Sequence of chain 1.B:
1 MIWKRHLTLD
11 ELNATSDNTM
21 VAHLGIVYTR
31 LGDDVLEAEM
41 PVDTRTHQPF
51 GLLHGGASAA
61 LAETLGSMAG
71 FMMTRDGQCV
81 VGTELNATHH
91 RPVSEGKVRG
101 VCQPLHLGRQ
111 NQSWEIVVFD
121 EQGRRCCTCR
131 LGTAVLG

Binding-site contacts:
Ligand atom O9P contacts residue PRO92 of chain 1.B at 3.3 Å.
Ligand atom C4B contacts residue SER67 of chain 1.C at 3.6 Å.
Ligand atom C7B contacts residue HIS54 of chain 1.B at 3.5 Å.
Ligand atom C7P contacts residue PRO92 of chain 1.B at 3.6 Å (hydrophobic).
Ligand atom CB contacts residue GLY82 of chain 1.C at 3.3 Å.
Ligand atom C3P contacts residue GLY55 of chain 1.B at 3.6 Å.
Ligand atom C7P contacts residue HIS89 of chain 1.B at 3.3 Å.
Ligand atom O1B contacts residue HIS54 of chain 1.B at 3.5 Å.
Ligand atom N8P contacts residue HIS89 of chain 1.B at 2.8 Å (h-bond).
Ligand atom S1P contacts residue VAL81 of chain 1.C at 3.7 Å.
Ligand atom C3B contacts residue SER67 of chain 1.C at 3.3 Å.
Ligand atom S1P contacts residue GLY82 of chain 1.C at 3.5 Å (h-bond).
Ligand atom CB contacts residue GLU63 of chain 1.C at 3.6 Å.
Ligand atom C1D contacts residue PRO92 of chain 1.B at 3.4 Å (hydrophobic).
Ligand atom C2B contacts residue SER67 of chain 1.C at 3.4 Å.
Ligand atom O1B contacts residue GLY55 of chain 1.B at 2.8 Å (h-bond).
Ligand atom N8P contacts residue ARG91 of chain 1.B at 3.5 Å (salt-bridge).
Ligand atom C5P contacts residue GLY82 of chain 1.C at 3.6 Å.
Ligand atom C3B contacts residue GLN48 of chain 1.B at 3.5 Å.
Ligand atom C7B contacts residue GLN48 of chain 1.B at 3.5 Å.
Ligand atom N8P contacts residue HIS90 of chain 1.B at 3.3 Å (h-bond).
Ligand atom C5B contacts residue MET68 of chain 1.C at 3.4 Å (hydrophobic).
Ligand atom S1P contacts residue GLN48 of chain 1.B at 3.5 Å (h-bond).
Ligand atom N4P contacts residue GLY82 of chain 1.C at 2.9 Å (h-bond).
Ligand atom C6B contacts residue PRO49 of chain 1.B at 3.6 Å (hydrophobic).
Ligand atom O1B contacts residue GLU63 of chain 1.C at 3.6 Å.
Ligand atom O4D contacts residue PRO92 of chain 1.B at 3.3 Å.
Ligand atom C5B contacts residue PRO49 of chain 1.B at 3.4 Å (hydrophobic).
Ligand atom C7P contacts residue ARG91 of chain 1.B at 3.5 Å.
Ligand atom OAP contacts residue HIS90 of chain 1.B at 2.8 Å (h-bond).
Ligand atom C4B contacts residue PHE50 of chain 1.B at 3.6 Å (hydrophobic).
Ligand atom C2B contacts residue GLN48 of chain 1.B at 3.5 Å.
Ligand atom O5P contacts residue PRO92 of chain 1.B at 3.5 Å.
Ligand atom C9P contacts residue HIS90 of chain 1.B at 3.6 Å.
Ligand atom C2P contacts residue LEU53 of chain 1.B at 3.2 Å (hydrophobic).
Ligand atom C6P contacts residue GLY82 of chain 1.C at 3.4 Å.
Ligand atom C3P contacts residue LEU53 of chain 1.B at 3.6 Å (hydrophobic).
Ligand atom CAP contacts residue HIS90 of chain 1.B at 3.4 Å.
Ligand atom C1B contacts residue SER67 of chain 1.C at 3.6 Å.
Ligand atom CB contacts residue SER67 of chain 1.C at 3.2 Å.

Sequence of chain 1.C:
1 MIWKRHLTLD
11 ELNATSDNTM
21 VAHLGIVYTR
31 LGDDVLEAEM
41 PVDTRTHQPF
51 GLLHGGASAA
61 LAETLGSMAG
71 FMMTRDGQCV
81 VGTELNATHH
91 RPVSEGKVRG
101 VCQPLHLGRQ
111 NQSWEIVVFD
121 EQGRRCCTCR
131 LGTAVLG

A protein and the small-molecule ligand that binds it are described below.
Small molecule (SMILES): CC(C)(CO[P](=O)(O)O[P](=O)(O)OC[C@H]1O[C@@H](n2cnc3c(N)ncnc32)[C@H](O)[C@@H]1OP(=O)(O)O)[C@@H](O)C(=O)NCCC(=O)NCCSCC(=O)c1ccccc1